Sequence of chain 1.B:
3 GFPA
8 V

Binding-site contacts:
Ligand atom BR contacts residue PHE124 of chain 1.A at 4.0 Å.
Ligand atom C7 contacts residue PRO172 of chain 1.A at 3.9 Å (hydrophobic).
Ligand atom C11 contacts residue VAL51 of chain 1.A at 3.6 Å (hydrophobic).
Ligand atom O contacts residue ILE224 of chain 1.A at 4.2 Å.
Ligand atom C6 contacts residue PRO172 of chain 1.A at 3.2 Å (hydrophobic).
Ligand atom C5 contacts residue VAL8 of chain 1.B at 3.9 Å (hydrophobic).
Ligand atom C contacts residue VAL8 of chain 1.B at 3.9 Å (hydrophobic).
Ligand atom S contacts residue CYS47 of chain 1.A at 2.2 Å (h-bond).
Ligand atom BR contacts residue ILE173 of chain 1.A at 4.0 Å.
Ligand atom C7 contacts residue ILE224 of chain 1.A at 3.9 Å (hydrophobic).
Ligand atom N contacts residue CYS47 of chain 1.A at 4.4 Å.
Ligand atom C5 contacts residue PHE124 of chain 1.A at 4.5 Å (hydrophobic).
Ligand atom C4 contacts residue VAL8 of chain 1.B at 3.7 Å (hydrophobic).
Ligand atom C8 contacts residue LEU223 of chain 1.A at 3.8 Å (hydrophobic).
Ligand atom C5 contacts residue PRO172 of chain 1.A at 4.2 Å (hydrophobic).
Ligand atom C2 contacts residue ILE224 of chain 1.A at 4.3 Å (hydrophobic).
Ligand atom BR contacts residue LYS127 of chain 1.A at 3.5 Å.
Ligand atom C3 contacts residue VAL8 of chain 1.B at 4.2 Å (hydrophobic).
Ligand atom C4 contacts residue PHE124 of chain 1.A at 4.3 Å (hydrophobic).
Ligand atom BR contacts residue VAL8 of chain 1.B at 4.3 Å.
Ligand atom C6 contacts residue ILE173 of chain 1.A at 4.2 Å (hydrophobic).
Ligand atom BR contacts residue GLY176 of chain 1.A at 4.3 Å.
Ligand atom C contacts residue ILE224 of chain 1.A at 4.3 Å (hydrophobic).
Ligand atom BR contacts residue PRO172 of chain 1.A at 4.4 Å.
Ligand atom C11 contacts residue CYS47 of chain 1.A at 3.2 Å (hydrophobic).
Ligand atom C6 contacts residue VAL8 of chain 1.B at 4.2 Å (hydrophobic).
Ligand atom C10 contacts residue CYS47 of chain 1.A at 3.5 Å (hydrophobic).
Ligand atom S contacts residue PHE124 of chain 1.A at 4.2 Å.

The protein below binds the small molecule below.
Small molecule (SMILES): CC(C)(Oc1ccc(Br)cc1)C(=O)NCCS

Sequence of chain 1.A:
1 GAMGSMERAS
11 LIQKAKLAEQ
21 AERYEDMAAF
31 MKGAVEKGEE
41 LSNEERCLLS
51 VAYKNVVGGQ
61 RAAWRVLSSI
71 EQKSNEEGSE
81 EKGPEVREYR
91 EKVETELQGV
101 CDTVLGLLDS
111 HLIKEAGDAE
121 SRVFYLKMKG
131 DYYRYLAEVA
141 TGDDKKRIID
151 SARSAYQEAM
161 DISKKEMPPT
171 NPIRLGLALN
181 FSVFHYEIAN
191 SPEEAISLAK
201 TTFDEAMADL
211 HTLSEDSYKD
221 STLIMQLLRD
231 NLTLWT